Sequence of chain 1.A:
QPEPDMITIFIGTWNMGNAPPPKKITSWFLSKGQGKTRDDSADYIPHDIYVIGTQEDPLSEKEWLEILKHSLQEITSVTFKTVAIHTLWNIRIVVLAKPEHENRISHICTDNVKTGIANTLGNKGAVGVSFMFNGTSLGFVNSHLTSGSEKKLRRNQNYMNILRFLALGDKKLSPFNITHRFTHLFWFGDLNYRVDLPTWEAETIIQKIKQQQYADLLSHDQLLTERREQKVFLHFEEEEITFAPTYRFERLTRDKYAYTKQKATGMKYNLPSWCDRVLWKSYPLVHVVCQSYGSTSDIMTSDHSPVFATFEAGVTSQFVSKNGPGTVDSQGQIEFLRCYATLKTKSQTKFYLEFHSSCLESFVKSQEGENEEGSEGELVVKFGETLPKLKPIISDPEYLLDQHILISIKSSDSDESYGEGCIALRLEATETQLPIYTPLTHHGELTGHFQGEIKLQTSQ

This protein binds this small molecule.
Small molecule (SMILES): Fc1ccc(CNCc2ccccc2)cc1

Binding-site contacts:
Ligand atom N1 contacts residue ILE108 of chain 1.A at 3.1 Å (h-bond).
Ligand atom C9 contacts residue GLU105 of chain 1.A at 4.5 Å.
Ligand atom C2 contacts residue VAL86 of chain 1.A at 3.8 Å (hydrophobic).
Ligand atom C14 contacts residue VAL86 of chain 1.A at 4.1 Å (hydrophobic).
Ligand atom C7 contacts residue GLU105 of chain 1.A at 4.0 Å.
Ligand atom C9 contacts residue ASN106 of chain 1.A at 3.3 Å.
Ligand atom C1 contacts residue THR85 of chain 1.A at 3.8 Å.
Ligand atom C14 contacts residue GLU105 of chain 1.A at 4.1 Å.
Ligand atom F1 contacts residue THR85 of chain 1.A at 3.5 Å.
Ligand atom C14 contacts residue LYS84 of chain 1.A at 4.5 Å.
Ligand atom C10 contacts residue ASN106 of chain 1.A at 4.3 Å.
Ligand atom C1 contacts residue LYS84 of chain 1.A at 4.0 Å.
Ligand atom C3 contacts residue ILE111 of chain 1.A at 4.2 Å (hydrophobic).
Ligand atom C4 contacts residue GLU105 of chain 1.A at 3.9 Å.
Ligand atom C13 contacts residue ILE111 of chain 1.A at 4.4 Å (hydrophobic).
Ligand atom C1 contacts residue VAL86 of chain 1.A at 3.8 Å (hydrophobic).
Ligand atom F1 contacts residue LYS84 of chain 1.A at 3.0 Å.
Ligand atom C2 contacts residue GLU105 of chain 1.A at 3.7 Å.
Ligand atom C7 contacts residue ILE108 of chain 1.A at 3.8 Å (hydrophobic).
Ligand atom N1 contacts residue GLU105 of chain 1.A at 3.0 Å (salt-bridge).
Ligand atom C3 contacts residue ILE108 of chain 1.A at 3.6 Å (hydrophobic).
Ligand atom C8 contacts residue ILE108 of chain 1.A at 3.5 Å (hydrophobic).
Ligand atom C14 contacts residue THR85 of chain 1.A at 3.3 Å.
Ligand atom C6 contacts residue GLU105 of chain 1.A at 4.0 Å.
Ligand atom C13 contacts residue THR85 of chain 1.A at 4.3 Å.
Ligand atom C5 contacts residue ILE108 of chain 1.A at 3.6 Å (hydrophobic).
Ligand atom C6 contacts residue ILE108 of chain 1.A at 3.2 Å (hydrophobic).
Ligand atom C5 contacts residue GLU105 of chain 1.A at 4.0 Å.
Ligand atom C1 contacts residue GLU105 of chain 1.A at 4.0 Å.
Ligand atom C2 contacts residue ILE108 of chain 1.A at 3.9 Å (hydrophobic).
Ligand atom C4 contacts residue ILE108 of chain 1.A at 4.2 Å (hydrophobic).
Ligand atom C5 contacts residue ILE111 of chain 1.A at 3.9 Å (hydrophobic).
Ligand atom C13 contacts residue GLU105 of chain 1.A at 4.0 Å.
Ligand atom C3 contacts residue GLU105 of chain 1.A at 3.2 Å.
Ligand atom F1 contacts residue VAL86 of chain 1.A at 3.4 Å.
Ligand atom C8 contacts residue ASN106 of chain 1.A at 3.7 Å.
Ligand atom C4 contacts residue ILE111 of chain 1.A at 3.9 Å (hydrophobic).
Ligand atom C8 contacts residue GLU105 of chain 1.A at 3.8 Å.